Sequence of chain 13.B:
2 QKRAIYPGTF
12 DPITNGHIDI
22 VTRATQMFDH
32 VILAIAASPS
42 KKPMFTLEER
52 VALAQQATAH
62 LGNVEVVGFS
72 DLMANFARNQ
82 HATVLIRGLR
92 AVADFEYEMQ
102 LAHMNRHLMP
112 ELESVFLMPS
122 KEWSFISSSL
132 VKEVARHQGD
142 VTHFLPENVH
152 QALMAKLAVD

This protein binds this small molecule.
Small molecule (SMILES): CC(C)(CO)[C@@H](O)C(=O)NCCc1nc2cccc(O)c2[nH]1

Binding-site contacts:
Ligand atom O13 contacts residue LEU73 of chain 2.B at 3.6 Å.
Ligand atom O22 contacts residue ARG88 of chain 2.B at 3.3 Å (salt-bridge).
Ligand atom C21 contacts residue GLY9 of chain 2.B at 3.8 Å.
Ligand atom O22 contacts residue TYR98 of chain 2.B at 3.5 Å (h-bond).
Ligand atom C6 contacts residue VAL135 of chain 13.B at 3.5 Å (hydrophobic).
Ligand atom O17 contacts residue TYR98 of chain 2.B at 3.8 Å.
Ligand atom N11 contacts residue MET74 of chain 2.B at 3.0 Å (h-bond).
Ligand atom C10 contacts residue ASN106 of chain 2.B at 3.2 Å.
Ligand atom C3 contacts residue ASP72 of chain 2.B at 4.0 Å.
Ligand atom C7 contacts residue LEU102 of chain 2.B at 3.8 Å (hydrophobic).
Ligand atom C5 contacts residue ASN106 of chain 2.B at 3.1 Å.
Ligand atom C19 contacts residue THR10 of chain 2.B at 3.8 Å.
Ligand atom C6 contacts residue LEU102 of chain 2.B at 3.7 Å (hydrophobic).
Ligand atom C10 contacts residue LEU73 of chain 2.B at 3.6 Å (hydrophobic).
Ligand atom N11 contacts residue LEU73 of chain 2.B at 3.4 Å.
Ligand atom C21 contacts residue PRO8 of chain 2.B at 3.8 Å (hydrophobic).
Ligand atom C2 contacts residue MET74 of chain 2.B at 3.9 Å (hydrophobic).
Ligand atom C19 contacts residue GLY9 of chain 2.B at 3.8 Å.
Ligand atom O13 contacts residue LEU109 of chain 2.B at 3.9 Å.
Ligand atom C3 contacts residue PHE70 of chain 2.B at 3.9 Å (hydrophobic).
Ligand atom C21 contacts residue ARG88 of chain 2.B at 3.3 Å.
Ligand atom C7 contacts residue VAL135 of chain 13.B at 3.8 Å (hydrophobic).
Ligand atom C2 contacts residue ASP72 of chain 2.B at 3.9 Å.
Ligand atom C6 contacts residue LEU131 of chain 13.B at 3.9 Å (hydrophobic).
Ligand atom C20 contacts residue ARG88 of chain 2.B at 3.6 Å.
Ligand atom C9 contacts residue LEU73 of chain 2.B at 3.4 Å (hydrophobic).
Ligand atom C6 contacts residue MET105 of chain 2.B at 3.8 Å (hydrophobic).
Ligand atom C7 contacts residue LEU131 of chain 13.B at 3.9 Å (hydrophobic).
Ligand atom O13 contacts residue MET74 of chain 2.B at 3.6 Å (h-bond).
Ligand atom C9 contacts residue MET74 of chain 2.B at 3.9 Å (hydrophobic).
Ligand atom O15 contacts residue MET74 of chain 2.B at 3.1 Å.
Ligand atom O22 contacts residue LEU102 of chain 2.B at 3.4 Å.
Ligand atom C5 contacts residue MET105 of chain 2.B at 3.9 Å (hydrophobic).
Ligand atom C1 contacts residue MET74 of chain 2.B at 3.8 Å (hydrophobic).
Ligand atom C3 contacts residue MET74 of chain 2.B at 3.9 Å (hydrophobic).
Ligand atom C19 contacts residue ALA37 of chain 2.B at 4.0 Å (hydrophobic).
Ligand atom C5 contacts residue LEU109 of chain 2.B at 3.8 Å (hydrophobic).
Ligand atom C1 contacts residue LEU73 of chain 2.B at 3.9 Å (hydrophobic).
Ligand atom O13 contacts residue ASN106 of chain 2.B at 2.7 Å (h-bond).
Ligand atom O13 contacts residue ALA75 of chain 2.B at 3.0 Å (h-bond).

Sequence of chain 2.B:
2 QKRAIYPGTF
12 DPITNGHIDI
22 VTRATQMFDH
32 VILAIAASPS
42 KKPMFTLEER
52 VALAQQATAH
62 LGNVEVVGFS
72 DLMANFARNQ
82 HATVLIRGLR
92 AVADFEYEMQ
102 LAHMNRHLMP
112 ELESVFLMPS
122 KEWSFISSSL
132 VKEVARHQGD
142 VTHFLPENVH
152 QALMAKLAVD